This protein binds this small molecule.
Small molecule (SMILES): OC[C@H]1O[C@H](O[C@H]2[C@H](O)[C@@H](O)[C@@H](O[C@H]3[C@H](O)[C@@H](O)[C@@H](O[C@H]4[C@H](O)[C@@H](O)[C@@H](O[C@H]5[C@H](O)[C@@H](O)[C@@H](O[C@H]6[C@H](O)[C@@H](O)[C@@H](O[C@H]7[C@H](O)[C@@H](O)[C@H](O)O[C@@H]7CO)O[C@@H]6CO)O[C@@H]5CO)O[C@@H]4CO)O[C@@H]3CO)O[C@@H]2CO)[C@H](O)[C@@H](O)[C@@H]1O

Binding-site contacts:
Ligand atom C1 contacts residue GLU68 of chain 1.C at 4.3 Å.
Ligand atom C4 contacts residue TYR32 of chain 1.C at 4.0 Å (hydrophobic).
Ligand atom O2 contacts residue LYS34 of chain 1.C at 2.8 Å (salt-bridge).
Ligand atom C2 contacts residue LYS34 of chain 1.C at 3.9 Å.
Ligand atom O5 contacts residue TYR32 of chain 1.C at 4.5 Å.
Ligand atom O5 contacts residue PHE58 of chain 1.C at 3.2 Å.
Ligand atom C5 contacts residue PHE58 of chain 1.C at 4.3 Å (hydrophobic).
Ligand atom O2 contacts residue GLU68 of chain 1.C at 2.8 Å (salt-bridge).
Ligand atom C1 contacts residue PHE58 of chain 1.C at 3.9 Å (hydrophobic).
Ligand atom O3 contacts residue TRP70 of chain 1.C at 3.6 Å.
Ligand atom C2 contacts residue GLU68 of chain 1.C at 3.3 Å.
Ligand atom C2 contacts residue PHE58 of chain 1.C at 3.9 Å (hydrophobic).
Ligand atom C1 contacts residue TYR32 of chain 1.C at 4.1 Å (hydrophobic).
Ligand atom O6 contacts residue PHE58 of chain 1.C at 3.4 Å.
Ligand atom O2 contacts residue TRP70 of chain 1.C at 4.3 Å.
Ligand atom C3 contacts residue TYR32 of chain 1.C at 3.4 Å (hydrophobic).
Ligand atom C5 contacts residue TYR32 of chain 1.C at 3.7 Å (hydrophobic).
Ligand atom C3 contacts residue LYS34 of chain 1.C at 3.8 Å.
Ligand atom C2 contacts residue TRP70 of chain 1.C at 4.3 Å (hydrophobic).
Ligand atom O3 contacts residue TYR32 of chain 1.C at 2.8 Å (h-bond).
Ligand atom O2 contacts residue TYR32 of chain 1.C at 2.4 Å (h-bond).
Ligand atom O4 contacts residue TYR32 of chain 1.C at 3.4 Å.
Ligand atom C2 contacts residue TYR32 of chain 1.C at 3.6 Å (hydrophobic).
Ligand atom O3 contacts residue GLU68 of chain 1.C at 3.6 Å.
Ligand atom C3 contacts residue GLU68 of chain 1.C at 4.1 Å.
Ligand atom C6 contacts residue PHE58 of chain 1.C at 4.2 Å (hydrophobic).
Ligand atom C4 contacts residue PHE58 of chain 1.C at 4.3 Å (hydrophobic).
Ligand atom O3 contacts residue ASN29 of chain 1.C at 3.6 Å (h-bond).
Ligand atom C1 contacts residue TRP70 of chain 1.C at 4.1 Å (hydrophobic).
Ligand atom C4 contacts residue TRP70 of chain 1.C at 4.4 Å (hydrophobic).
Ligand atom O6 contacts residue TYR32 of chain 1.C at 3.7 Å.
Ligand atom C3 contacts residue SER33 of chain 1.C at 4.4 Å.
Ligand atom O2 contacts residue ASN29 of chain 1.C at 3.3 Å (h-bond).
Ligand atom O3 contacts residue ALA31 of chain 1.C at 4.3 Å.
Ligand atom O3 contacts residue SER33 of chain 1.C at 3.8 Å.
Ligand atom C6 contacts residue TYR32 of chain 1.C at 4.0 Å (hydrophobic).
Ligand atom O3 contacts residue LYS34 of chain 1.C at 2.9 Å (salt-bridge).
Ligand atom O2 contacts residue SER33 of chain 1.C at 3.5 Å.

Sequence of chain 1.C:
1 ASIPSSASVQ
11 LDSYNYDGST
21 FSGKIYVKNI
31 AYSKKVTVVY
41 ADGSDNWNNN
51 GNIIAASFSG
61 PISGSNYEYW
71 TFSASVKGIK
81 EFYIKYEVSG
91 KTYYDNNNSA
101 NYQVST